Sequence of chain 2.A:
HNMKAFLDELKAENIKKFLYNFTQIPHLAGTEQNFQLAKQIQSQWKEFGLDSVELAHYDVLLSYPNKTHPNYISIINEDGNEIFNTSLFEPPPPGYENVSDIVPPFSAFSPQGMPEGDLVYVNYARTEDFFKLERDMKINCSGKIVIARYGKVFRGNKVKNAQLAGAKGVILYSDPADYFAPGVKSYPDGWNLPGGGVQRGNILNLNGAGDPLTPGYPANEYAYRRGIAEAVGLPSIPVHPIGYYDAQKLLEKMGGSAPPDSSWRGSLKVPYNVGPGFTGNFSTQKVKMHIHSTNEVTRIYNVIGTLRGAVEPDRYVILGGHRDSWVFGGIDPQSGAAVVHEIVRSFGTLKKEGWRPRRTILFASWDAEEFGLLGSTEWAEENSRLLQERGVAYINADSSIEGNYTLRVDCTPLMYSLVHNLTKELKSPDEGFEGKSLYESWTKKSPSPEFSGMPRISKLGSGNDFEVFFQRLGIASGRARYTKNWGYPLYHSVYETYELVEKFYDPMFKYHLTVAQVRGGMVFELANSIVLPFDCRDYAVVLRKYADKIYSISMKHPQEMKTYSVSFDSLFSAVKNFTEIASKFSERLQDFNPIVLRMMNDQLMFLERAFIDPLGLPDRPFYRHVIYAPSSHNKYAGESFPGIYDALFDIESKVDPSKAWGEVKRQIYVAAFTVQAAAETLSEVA

Binding-site contacts:
Ligand atom C3 contacts residue SER579 of chain 1.A at 4.0 Å.
Ligand atom C1 contacts residue GLU221 of chain 2.A at 3.4 Å.
Ligand atom C2 contacts residue ASN583 of chain 1.A at 2.4 Å.
Ligand atom C8 contacts residue ALA580 of chain 1.A at 3.7 Å (hydrophobic).
Ligand atom C2 contacts residue ARG299 of chain 2.A at 3.5 Å.
Ligand atom N2 contacts residue SER579 of chain 1.A at 2.8 Å (h-bond).
Ligand atom O2 contacts residue GLU221 of chain 2.A at 2.5 Å (salt-bridge).
Ligand atom C5 contacts residue ASN583 of chain 1.A at 3.6 Å.
Ligand atom O5 contacts residue HIS57 of chain 2.A at 3.6 Å.
Ligand atom O6 contacts residue GLU221 of chain 2.A at 3.5 Å.
Ligand atom C7 contacts residue SER579 of chain 1.A at 3.8 Å.
Ligand atom C3 contacts residue GLU221 of chain 2.A at 3.5 Å.
Ligand atom O5 contacts residue ASN583 of chain 1.A at 2.3 Å (h-bond).
Ligand atom C7 contacts residue ASN583 of chain 1.A at 3.8 Å.
Ligand atom O3 contacts residue GLU221 of chain 2.A at 3.9 Å.
Ligand atom C8 contacts residue SER579 of chain 1.A at 4.0 Å.
Ligand atom C1 contacts residue SER579 of chain 1.A at 3.6 Å.
Ligand atom O2 contacts residue HIS57 of chain 2.A at 3.1 Å (h-bond).
Ligand atom C4 contacts residue GLU221 of chain 2.A at 4.0 Å.
Ligand atom O4 contacts residue GLU221 of chain 2.A at 3.7 Å.
Ligand atom C2 contacts residue GLU221 of chain 2.A at 3.3 Å.
Ligand atom C8 contacts residue SER576 of chain 1.A at 3.4 Å.
Ligand atom O7 contacts residue GLN685 of chain 1.A at 3.4 Å.
Ligand atom O7 contacts residue TYR222 of chain 2.A at 4.1 Å.
Ligand atom C3 contacts residue ARG299 of chain 2.A at 3.8 Å.
Ligand atom C1 contacts residue ASN583 of chain 1.A at 1.4 Å.
Ligand atom C7 contacts residue GLN685 of chain 1.A at 3.4 Å.
Ligand atom C1 contacts residue GLN685 of chain 1.A at 3.8 Å.
Ligand atom N2 contacts residue ASN583 of chain 1.A at 2.9 Å (h-bond).
Ligand atom C8 contacts residue TYR222 of chain 2.A at 3.6 Å (hydrophobic).
Ligand atom C2 contacts residue SER579 of chain 1.A at 3.6 Å.
Ligand atom C3 contacts residue ASN583 of chain 1.A at 3.7 Å.
Ligand atom C4 contacts residue ARG299 of chain 2.A at 3.8 Å.
Ligand atom C2 contacts residue GLN685 of chain 1.A at 3.8 Å.
Ligand atom O2 contacts residue ARG299 of chain 2.A at 3.3 Å (salt-bridge).
Ligand atom C6 contacts residue GLU221 of chain 2.A at 4.0 Å.
Ligand atom N2 contacts residue GLN685 of chain 1.A at 3.6 Å.
Ligand atom C1 contacts residue ARG299 of chain 2.A at 3.6 Å.
Ligand atom C5 contacts residue GLU221 of chain 2.A at 3.6 Å.
Ligand atom O3 contacts residue ARG299 of chain 2.A at 3.0 Å (salt-bridge).

Sequence of chain 1.A:
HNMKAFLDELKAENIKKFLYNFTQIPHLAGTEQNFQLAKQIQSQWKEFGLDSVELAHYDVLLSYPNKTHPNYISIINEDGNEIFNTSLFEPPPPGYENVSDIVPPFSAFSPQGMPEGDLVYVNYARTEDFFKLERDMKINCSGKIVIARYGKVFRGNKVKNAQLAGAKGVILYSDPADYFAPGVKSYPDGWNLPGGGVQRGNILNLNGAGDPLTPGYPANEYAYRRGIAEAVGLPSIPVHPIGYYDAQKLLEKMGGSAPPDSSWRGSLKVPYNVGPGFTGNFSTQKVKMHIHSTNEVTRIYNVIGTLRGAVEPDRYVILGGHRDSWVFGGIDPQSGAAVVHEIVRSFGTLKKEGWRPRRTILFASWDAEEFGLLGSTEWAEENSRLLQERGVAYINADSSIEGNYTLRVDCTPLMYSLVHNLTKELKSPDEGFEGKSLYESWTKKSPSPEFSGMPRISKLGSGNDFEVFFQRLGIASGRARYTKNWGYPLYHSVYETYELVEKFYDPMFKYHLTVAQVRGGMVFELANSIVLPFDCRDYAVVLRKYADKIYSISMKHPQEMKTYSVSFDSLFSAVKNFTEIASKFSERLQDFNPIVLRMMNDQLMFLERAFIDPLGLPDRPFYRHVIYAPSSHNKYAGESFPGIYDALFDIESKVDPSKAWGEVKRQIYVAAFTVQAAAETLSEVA

This protein binds this small molecule.
Small molecule (SMILES): CC(=O)N[C@H]1[C@H](O[C@H]2[C@H](O)[C@@H](NC(C)=O)CO[C@@H]2CO)O[C@H](CO)[C@@H](O[C@@H]2O[C@H](CO)[C@@H](O)[C@H](O[C@@H]3O[C@H](CO)[C@@H](O)[C@H](O)[C@@H]3O)[C@@H]2O)[C@@H]1O